Sequence of chain 1.B:
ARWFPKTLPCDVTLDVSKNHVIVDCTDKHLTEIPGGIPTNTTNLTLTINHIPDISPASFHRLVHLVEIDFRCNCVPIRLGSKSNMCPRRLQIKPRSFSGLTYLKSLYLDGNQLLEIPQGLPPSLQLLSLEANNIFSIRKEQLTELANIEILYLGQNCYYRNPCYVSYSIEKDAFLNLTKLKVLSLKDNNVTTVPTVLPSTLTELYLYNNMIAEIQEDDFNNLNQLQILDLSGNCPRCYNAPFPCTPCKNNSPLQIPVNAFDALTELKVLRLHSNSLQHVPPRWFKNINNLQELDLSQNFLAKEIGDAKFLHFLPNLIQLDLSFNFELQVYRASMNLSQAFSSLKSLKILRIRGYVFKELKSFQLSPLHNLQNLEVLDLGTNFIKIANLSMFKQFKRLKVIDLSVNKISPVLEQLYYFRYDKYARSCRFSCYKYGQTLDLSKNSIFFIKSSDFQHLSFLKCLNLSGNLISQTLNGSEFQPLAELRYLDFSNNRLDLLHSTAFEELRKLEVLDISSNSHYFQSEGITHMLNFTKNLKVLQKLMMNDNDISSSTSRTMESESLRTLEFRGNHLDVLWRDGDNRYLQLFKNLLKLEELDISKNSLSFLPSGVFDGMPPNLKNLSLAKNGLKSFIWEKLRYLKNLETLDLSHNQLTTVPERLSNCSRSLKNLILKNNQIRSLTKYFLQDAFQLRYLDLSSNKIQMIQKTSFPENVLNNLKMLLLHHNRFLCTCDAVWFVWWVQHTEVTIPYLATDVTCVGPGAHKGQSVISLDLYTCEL

Binding-site contacts:
Ligand atom O7 contacts residue ASN47 of chain 1.B at 2.9 Å (h-bond).
Ligand atom C1 contacts residue ASN47 of chain 1.B at 1.4 Å.
Ligand atom O5 contacts residue VAL70 of chain 1.B at 3.9 Å.
Ligand atom C5 contacts residue VAL70 of chain 1.B at 4.1 Å (hydrophobic).
Ligand atom C1 contacts residue GLU71 of chain 1.B at 4.1 Å.
Ligand atom N2 contacts residue ASN47 of chain 1.B at 2.9 Å (h-bond).
Ligand atom C8 contacts residue ASN47 of chain 1.B at 4.3 Å.
Ligand atom C4 contacts residue GLU71 of chain 1.B at 3.8 Å.
Ligand atom C6 contacts residue VAL70 of chain 1.B at 4.0 Å (hydrophobic).
Ligand atom C3 contacts residue GLU71 of chain 1.B at 4.5 Å.
Ligand atom C2 contacts residue ASN47 of chain 1.B at 2.5 Å.
Ligand atom C4 contacts residue ASN47 of chain 1.B at 4.2 Å.
Ligand atom O6 contacts residue VAL70 of chain 1.B at 4.5 Å.
Ligand atom C6 contacts residue SER109 of chain 1.B at 4.1 Å.
Ligand atom O6 contacts residue GLU71 of chain 1.B at 2.8 Å (salt-bridge).
Ligand atom C5 contacts residue ASN47 of chain 1.B at 3.7 Å.
Ligand atom C8 contacts residue ILE26 of chain 1.B at 3.8 Å (hydrophobic).
Ligand atom O6 contacts residue SER109 of chain 1.B at 3.0 Å (h-bond).
Ligand atom C3 contacts residue ASN47 of chain 1.B at 3.8 Å.
Ligand atom O5 contacts residue ASN47 of chain 1.B at 2.4 Å (h-bond).
Ligand atom C6 contacts residue GLU71 of chain 1.B at 3.7 Å.
Ligand atom O7 contacts residue LYS108 of chain 1.B at 4.2 Å.
Ligand atom O7 contacts residue GLU71 of chain 1.B at 3.7 Å.
Ligand atom C5 contacts residue GLU71 of chain 1.B at 3.8 Å.
Ligand atom O7 contacts residue GLN129 of chain 1.B at 4.1 Å.
Ligand atom C7 contacts residue ASN47 of chain 1.B at 3.1 Å.
Ligand atom O5 contacts residue GLU71 of chain 1.B at 3.3 Å.
Ligand atom C2 contacts residue GLU71 of chain 1.B at 4.0 Å.
Ligand atom C1 contacts residue HIS24 of chain 1.B at 4.5 Å.

A small-molecule ligand and the protein it binds are described below.
Small molecule (SMILES): CC(=O)N[C@H]1[C@H](O[C@H]2[C@H](O)[C@@H](NC(C)=O)CO[C@@H]2CO)O[C@H](CO)[C@@H](O)[C@@H]1O